Binding-site contacts:
Ligand atom N2 contacts residue ARG109 of chain 1.B at 2.9 Å (salt-bridge).
Ligand atom C1 contacts residue ARG109 of chain 1.B at 4.5 Å.
Ligand atom C7 contacts residue ARG109 of chain 1.B at 3.8 Å.
Ligand atom C8 contacts residue ASN112 of chain 1.B at 4.1 Å.
Ligand atom O3 contacts residue ARG109 of chain 1.B at 3.7 Å.
Ligand atom C2 contacts residue ASN112 of chain 1.B at 2.5 Å.
Ligand atom C4 contacts residue ASN112 of chain 1.B at 4.2 Å.
Ligand atom C2 contacts residue ARG109 of chain 1.B at 3.8 Å.
Ligand atom C8 contacts residue ILE110 of chain 1.B at 3.6 Å (hydrophobic).
Ligand atom C5 contacts residue ASN112 of chain 1.B at 3.7 Å.
Ligand atom C8 contacts residue PRO111 of chain 1.B at 4.1 Å (hydrophobic).
Ligand atom C7 contacts residue ASN112 of chain 1.B at 3.2 Å.
Ligand atom O5 contacts residue ASN112 of chain 1.B at 2.4 Å (h-bond).
Ligand atom C3 contacts residue ARG109 of chain 1.B at 3.5 Å.
Ligand atom N2 contacts residue ASN112 of chain 1.B at 2.9 Å (h-bond).
Ligand atom C3 contacts residue ASN112 of chain 1.B at 3.8 Å.
Ligand atom C8 contacts residue ARG109 of chain 1.B at 3.9 Å.
Ligand atom O7 contacts residue ASN112 of chain 1.B at 3.2 Å (h-bond).
Ligand atom C1 contacts residue ASN112 of chain 1.B at 1.5 Å.

Sequence of chain 1.B:
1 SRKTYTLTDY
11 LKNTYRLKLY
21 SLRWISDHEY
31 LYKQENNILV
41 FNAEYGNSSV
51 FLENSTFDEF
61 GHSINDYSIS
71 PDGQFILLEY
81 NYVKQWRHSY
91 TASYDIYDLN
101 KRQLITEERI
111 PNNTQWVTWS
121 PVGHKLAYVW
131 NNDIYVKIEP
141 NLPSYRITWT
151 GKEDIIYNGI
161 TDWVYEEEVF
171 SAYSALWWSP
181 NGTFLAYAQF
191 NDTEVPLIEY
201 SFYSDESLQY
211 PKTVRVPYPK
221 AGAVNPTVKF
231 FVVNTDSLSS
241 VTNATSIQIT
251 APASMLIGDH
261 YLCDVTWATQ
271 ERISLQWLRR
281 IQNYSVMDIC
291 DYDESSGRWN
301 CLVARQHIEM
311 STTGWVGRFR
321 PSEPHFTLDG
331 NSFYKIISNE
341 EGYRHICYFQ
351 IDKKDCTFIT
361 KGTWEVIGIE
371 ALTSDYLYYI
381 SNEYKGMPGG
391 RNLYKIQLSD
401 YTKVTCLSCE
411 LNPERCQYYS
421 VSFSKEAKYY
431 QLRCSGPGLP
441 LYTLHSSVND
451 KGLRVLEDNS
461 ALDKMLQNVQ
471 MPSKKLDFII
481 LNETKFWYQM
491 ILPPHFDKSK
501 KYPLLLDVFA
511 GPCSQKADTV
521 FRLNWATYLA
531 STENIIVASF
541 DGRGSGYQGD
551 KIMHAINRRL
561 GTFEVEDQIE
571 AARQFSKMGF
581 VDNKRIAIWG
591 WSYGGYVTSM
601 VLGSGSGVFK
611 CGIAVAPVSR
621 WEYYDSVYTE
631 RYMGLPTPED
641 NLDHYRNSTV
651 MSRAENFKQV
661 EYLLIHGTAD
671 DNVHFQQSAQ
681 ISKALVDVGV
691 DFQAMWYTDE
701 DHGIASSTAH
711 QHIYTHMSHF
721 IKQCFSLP

The protein below binds the small molecule below.
Small molecule (SMILES): CC(=O)N[C@@H]1[C@@H](O)[C@H](O)[C@@H](CO)O[C@H]1O